The protein below binds the small molecule below.
Small molecule (SMILES): CC[C@H](C)[C@H](NC(=O)[C@H](CC(C)C)NC(=O)[C@H](CC(=O)O)NC(=O)[C@H](C)N)C(=O)N[C@@H](C)C(=O)N[C@@H](Cc1ccc(O)cc1)C(=O)N1CCC[C@H]1C(=O)N[C@@H](CCCCN)C(=O)N[C@@H](C)C(=O)N[C@@H](C)C(=O)N[C@H](C(=O)N[C@@H](CCCCN)C(=O)N[C@@H](Cc1ccccc1)C(=O)O)[C@@H](C)O

Binding-site contacts:
Ligand atom N contacts residue GLU71 of chain 1.C at 3.1 Å (salt-bridge).
Ligand atom O contacts residue ASN67 of chain 1.A at 3.1 Å (h-bond).
Ligand atom N contacts residue ASN60 of chain 1.A at 3.3 Å (h-bond).
Ligand atom O contacts residue ILE82 of chain 1.C at 3.1 Å.
Ligand atom CA contacts residue ASN79 of chain 1.C at 3.3 Å.
Ligand atom CB contacts residue ASN60 of chain 1.A at 3.5 Å.
Ligand atom NZ contacts residue GLU6 of chain 1.C at 2.7 Å (salt-bridge).
Ligand atom CG2 contacts residue ASN79 of chain 1.C at 3.2 Å.
Ligand atom N contacts residue SER51 of chain 1.A at 3.0 Å (h-bond).
Ligand atom CE1 contacts residue ASN57 of chain 1.C at 3.0 Å.
Ligand atom CE1 contacts residue ASN60 of chain 1.A at 3.5 Å.
Ligand atom O contacts residue TRP58 of chain 1.C at 2.9 Å (h-bond).
Ligand atom O contacts residue ASN60 of chain 1.A at 3.2 Å (h-bond).
Ligand atom O contacts residue SER51 of chain 1.A at 3.0 Å (h-bond).
Ligand atom CG contacts residue ASP54 of chain 1.C at 3.4 Å.
Ligand atom O contacts residue ASN79 of chain 1.C at 2.8 Å (h-bond).
Ligand atom CB contacts residue HIS78 of chain 1.C at 3.4 Å.
Ligand atom N contacts residue ASN79 of chain 1.C at 2.8 Å (h-bond).
Ligand atom CB contacts residue TRP58 of chain 1.C at 3.5 Å (hydrophobic).
Ligand atom C contacts residue ASN79 of chain 1.C at 3.5 Å.
Ligand atom O contacts residue ARG74 of chain 1.A at 2.8 Å (salt-bridge).
Ligand atom NZ contacts residue MET71 of chain 1.A at 3.4 Å (h-bond).
Ligand atom CB contacts residue THR74 of chain 1.C at 3.3 Å.
Ligand atom CG contacts residue SER10 of chain 1.C at 3.4 Å.
Ligand atom CD1 contacts residue ASN57 of chain 1.C at 3.2 Å.
Ligand atom CA contacts residue SER51 of chain 1.A at 3.5 Å.
Ligand atom CE contacts residue ASP54 of chain 1.C at 3.5 Å.
Ligand atom CB contacts residue ASP54 of chain 1.C at 3.4 Å.
Ligand atom O contacts residue SER51 of chain 1.A at 3.3 Å (h-bond).
Ligand atom CB contacts residue PHE64 of chain 1.C at 3.3 Å (hydrophobic).
Ligand atom O contacts residue LYS68 of chain 1.C at 3.1 Å (salt-bridge).
Ligand atom N contacts residue ASN67 of chain 1.A at 2.9 Å (h-bond).
Ligand atom O contacts residue ALA50 of chain 1.A at 3.4 Å.
Ligand atom O contacts residue VAL63 of chain 1.A at 3.5 Å.
Ligand atom CE contacts residue GLU6 of chain 1.C at 3.4 Å.
Ligand atom OH contacts residue GLY56 of chain 1.A at 3.4 Å.
Ligand atom O contacts residue HIS78 of chain 1.C at 2.6 Å (h-bond).
Ligand atom CA contacts residue GLU71 of chain 1.C at 3.2 Å.
Ligand atom CD contacts residue ASP54 of chain 1.C at 3.4 Å.
Ligand atom CD1 contacts residue SER51 of chain 1.A at 3.5 Å.

Sequence of chain 1.A:
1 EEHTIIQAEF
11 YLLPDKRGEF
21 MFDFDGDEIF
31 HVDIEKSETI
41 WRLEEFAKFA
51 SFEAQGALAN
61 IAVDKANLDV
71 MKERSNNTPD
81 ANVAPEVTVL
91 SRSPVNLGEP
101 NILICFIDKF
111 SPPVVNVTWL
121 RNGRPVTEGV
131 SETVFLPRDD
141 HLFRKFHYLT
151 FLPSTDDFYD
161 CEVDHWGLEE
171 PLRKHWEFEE

Sequence of chain 1.C:
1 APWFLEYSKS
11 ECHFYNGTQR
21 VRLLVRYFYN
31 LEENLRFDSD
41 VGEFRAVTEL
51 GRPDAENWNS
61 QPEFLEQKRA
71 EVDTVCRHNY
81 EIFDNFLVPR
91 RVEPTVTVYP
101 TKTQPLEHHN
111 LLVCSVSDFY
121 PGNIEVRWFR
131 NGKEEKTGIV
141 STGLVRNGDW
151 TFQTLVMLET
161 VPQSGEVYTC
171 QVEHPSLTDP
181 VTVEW